Binding-site contacts:
Ligand atom C5 contacts residue TYR103 of chain 1.D at 3.7 Å (hydrophobic).
Ligand atom O4 contacts residue ASP151 of chain 1.D at 2.6 Å (salt-bridge).
Ligand atom O5 contacts residue GLY147 of chain 1.D at 3.7 Å.
Ligand atom O4 contacts residue TRP148 of chain 1.D at 4.4 Å.
Ligand atom O6 contacts residue ASP151 of chain 1.D at 2.8 Å (salt-bridge).
Ligand atom C5 contacts residue GLY147 of chain 1.D at 4.4 Å.
Ligand atom O6 contacts residue SER146 of chain 1.D at 4.3 Å.
Ligand atom C4 contacts residue GLY27 of chain 1.D at 3.9 Å.
Ligand atom C6 contacts residue TRP148 of chain 1.D at 3.9 Å (hydrophobic).
Ligand atom C1 contacts residue TRP148 of chain 1.D at 4.0 Å (hydrophobic).
Ligand atom O5 contacts residue TRP148 of chain 1.D at 3.0 Å (h-bond).
Ligand atom C6 contacts residue TYR103 of chain 1.D at 3.7 Å (hydrophobic).
Ligand atom C6 contacts residue ASP151 of chain 1.D at 3.0 Å.
Ligand atom C4 contacts residue GLY147 of chain 1.D at 4.5 Å.
Ligand atom C5 contacts residue ASP151 of chain 1.D at 4.0 Å.
Ligand atom C1 contacts residue GLY147 of chain 1.D at 4.3 Å.
Ligand atom O4 contacts residue GLY26 of chain 1.D at 3.6 Å.
Ligand atom O6 contacts residue TRP148 of chain 1.D at 3.2 Å (h-bond).
Ligand atom O6 contacts residue GLY147 of chain 1.D at 3.4 Å (h-bond).
Ligand atom C5 contacts residue TRP148 of chain 1.D at 4.0 Å (hydrophobic).
Ligand atom O4 contacts residue GLY27 of chain 1.D at 3.0 Å (h-bond).
Ligand atom C2 contacts residue GLY147 of chain 1.D at 4.4 Å.
Ligand atom C4 contacts residue TYR103 of chain 1.D at 3.8 Å (hydrophobic).
Ligand atom O1 contacts residue TYR103 of chain 1.D at 3.3 Å (h-bond).
Ligand atom O3 contacts residue GLY26 of chain 1.D at 3.6 Å.
Ligand atom C7 contacts residue TRP148 of chain 1.D at 3.5 Å (hydrophobic).
Ligand atom O4 contacts residue SER146 of chain 1.D at 3.7 Å.
Ligand atom O4 contacts residue GLY147 of chain 1.D at 3.4 Å.
Ligand atom C6 contacts residue TYR149 of chain 1.D at 3.5 Å (hydrophobic).
Ligand atom O3 contacts residue GLY27 of chain 1.D at 3.0 Å (h-bond).
Ligand atom O6 contacts residue TYR149 of chain 1.D at 2.8 Å (h-bond).
Ligand atom C2 contacts residue GLY27 of chain 1.D at 4.2 Å.
Ligand atom C3 contacts residue TYR103 of chain 1.D at 3.8 Å (hydrophobic).
Ligand atom C7 contacts residue TYR103 of chain 1.D at 3.8 Å (hydrophobic).
Ligand atom C3 contacts residue GLY27 of chain 1.D at 3.9 Å.
Ligand atom C4 contacts residue ASP151 of chain 1.D at 3.5 Å.
Ligand atom C4 contacts residue GLY26 of chain 1.D at 4.2 Å.

Sequence of chain 1.D:
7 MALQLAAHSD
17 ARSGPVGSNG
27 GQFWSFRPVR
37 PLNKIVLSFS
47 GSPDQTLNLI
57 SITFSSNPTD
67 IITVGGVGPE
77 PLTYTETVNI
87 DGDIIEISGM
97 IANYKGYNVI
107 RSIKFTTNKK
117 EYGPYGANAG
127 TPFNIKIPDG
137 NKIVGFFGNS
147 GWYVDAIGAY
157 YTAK

A protein and the small-molecule ligand that binds it are described below.
Small molecule (SMILES): CO[C@H]1O[C@H](CO)[C@H](O)[C@H](O)[C@H]1O